Binding-site contacts:
Ligand atom C25 contacts residue ILE565 of chain 1.C at 3.7 Å (hydrophobic).
Ligand atom C17 contacts residue MET491 of chain 1.A at 3.8 Å (hydrophobic).
Ligand atom C04 contacts residue TRP495 of chain 1.A at 4.3 Å (hydrophobic).
Ligand atom O16 contacts residue CYS494 of chain 1.A at 3.2 Å.
Ligand atom O16 contacts residue LEU490 of chain 1.A at 4.3 Å.
Ligand atom C02 contacts residue CYS494 of chain 1.A at 4.2 Å (hydrophobic).
Ligand atom C13 contacts residue MET491 of chain 1.A at 3.9 Å (hydrophobic).
Ligand atom C14 contacts residue MET491 of chain 1.A at 3.8 Å (hydrophobic).
Ligand atom C20 contacts residue MET491 of chain 1.A at 4.2 Å (hydrophobic).
Ligand atom C17 contacts residue CYS494 of chain 1.A at 3.8 Å (hydrophobic).
Ligand atom S21 contacts residue MET491 of chain 1.A at 4.3 Å.
Ligand atom C03 contacts residue TRP495 of chain 1.A at 3.5 Å (hydrophobic).
Ligand atom N19 contacts residue MET491 of chain 1.A at 3.4 Å.
Ligand atom C22 contacts residue PHE487 of chain 1.A at 4.5 Å (hydrophobic).
Ligand atom C14 contacts residue TRP495 of chain 1.A at 3.4 Å (hydrophobic).
Ligand atom C18 contacts residue MET491 of chain 1.A at 4.2 Å (hydrophobic).
Ligand atom O32 contacts residue ILE564 of chain 1.C at 4.4 Å.
Ligand atom C17 contacts residue LEU490 of chain 1.A at 3.6 Å (hydrophobic).
Ligand atom C26 contacts residue ILE565 of chain 1.C at 3.7 Å (hydrophobic).
Ligand atom S21 contacts residue PHE487 of chain 1.A at 3.6 Å.
Ligand atom C13 contacts residue TRP495 of chain 1.A at 3.9 Å (hydrophobic).
Ligand atom C15 contacts residue MET491 of chain 1.A at 4.4 Å (hydrophobic).

The protein below binds the small molecule below.
Small molecule (SMILES): O=C(CCN1C(=O)COc2ccccc21)OCc1nc2scc(-c3ccccc3)c2c(=O)[nH]1

Sequence of chain 1.C:
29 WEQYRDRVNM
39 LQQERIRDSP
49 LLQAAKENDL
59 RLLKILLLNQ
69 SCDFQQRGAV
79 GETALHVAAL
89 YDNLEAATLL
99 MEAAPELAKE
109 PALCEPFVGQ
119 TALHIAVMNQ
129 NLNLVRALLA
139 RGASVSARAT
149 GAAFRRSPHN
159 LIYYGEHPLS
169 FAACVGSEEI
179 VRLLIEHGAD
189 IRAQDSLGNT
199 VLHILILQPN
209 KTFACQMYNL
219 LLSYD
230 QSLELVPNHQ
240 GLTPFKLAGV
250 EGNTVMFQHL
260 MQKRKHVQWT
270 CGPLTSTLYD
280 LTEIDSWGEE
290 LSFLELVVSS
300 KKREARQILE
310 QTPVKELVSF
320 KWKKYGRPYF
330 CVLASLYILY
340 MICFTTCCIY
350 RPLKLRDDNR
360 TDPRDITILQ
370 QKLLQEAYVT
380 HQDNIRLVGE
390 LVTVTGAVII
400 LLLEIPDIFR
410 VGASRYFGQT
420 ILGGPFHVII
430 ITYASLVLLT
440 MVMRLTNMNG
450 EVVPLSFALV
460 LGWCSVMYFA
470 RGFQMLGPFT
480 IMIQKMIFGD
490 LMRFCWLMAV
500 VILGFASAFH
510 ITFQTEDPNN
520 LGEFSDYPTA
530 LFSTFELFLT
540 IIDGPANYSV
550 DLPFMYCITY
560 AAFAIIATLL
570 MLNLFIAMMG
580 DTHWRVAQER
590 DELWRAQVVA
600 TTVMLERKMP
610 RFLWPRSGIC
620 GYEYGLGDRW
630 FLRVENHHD

Sequence of chain 1.A:
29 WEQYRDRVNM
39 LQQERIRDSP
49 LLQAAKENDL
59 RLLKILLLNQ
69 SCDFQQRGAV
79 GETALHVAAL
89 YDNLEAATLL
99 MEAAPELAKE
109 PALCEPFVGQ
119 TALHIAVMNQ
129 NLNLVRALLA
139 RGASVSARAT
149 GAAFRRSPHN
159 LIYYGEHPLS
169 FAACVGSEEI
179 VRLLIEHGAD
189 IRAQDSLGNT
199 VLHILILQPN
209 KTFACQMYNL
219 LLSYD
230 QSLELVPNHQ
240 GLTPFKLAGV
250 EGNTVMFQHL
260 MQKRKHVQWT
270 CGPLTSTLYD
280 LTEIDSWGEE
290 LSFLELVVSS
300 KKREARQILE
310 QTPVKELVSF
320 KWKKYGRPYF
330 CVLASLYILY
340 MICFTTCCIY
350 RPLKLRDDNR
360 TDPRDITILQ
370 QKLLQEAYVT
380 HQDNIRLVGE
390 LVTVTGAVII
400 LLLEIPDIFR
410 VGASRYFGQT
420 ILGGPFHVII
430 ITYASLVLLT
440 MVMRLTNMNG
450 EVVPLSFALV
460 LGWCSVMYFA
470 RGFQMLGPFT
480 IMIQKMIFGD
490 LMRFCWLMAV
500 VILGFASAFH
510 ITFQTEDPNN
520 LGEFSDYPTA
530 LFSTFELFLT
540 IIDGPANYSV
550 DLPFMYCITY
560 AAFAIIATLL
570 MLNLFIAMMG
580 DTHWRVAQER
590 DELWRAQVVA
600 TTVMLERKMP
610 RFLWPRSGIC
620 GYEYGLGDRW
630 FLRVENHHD